Sequence of chain 2.A:
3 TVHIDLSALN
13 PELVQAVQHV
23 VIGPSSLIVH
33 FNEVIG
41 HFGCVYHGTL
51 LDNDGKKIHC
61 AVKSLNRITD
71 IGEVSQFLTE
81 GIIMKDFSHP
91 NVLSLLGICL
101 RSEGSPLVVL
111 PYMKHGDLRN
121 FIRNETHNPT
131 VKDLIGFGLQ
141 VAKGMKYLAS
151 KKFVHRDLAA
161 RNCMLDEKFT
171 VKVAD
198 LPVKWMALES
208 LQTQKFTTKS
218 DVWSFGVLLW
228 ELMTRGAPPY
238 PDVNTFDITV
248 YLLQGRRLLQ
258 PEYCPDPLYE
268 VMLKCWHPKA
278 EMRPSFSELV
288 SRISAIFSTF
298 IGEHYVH

Binding-site contacts:
Ligand atom C12 contacts residue LEU110 of chain 2.A at 3.1 Å (hydrophobic).
Ligand atom C11 contacts residue LEU110 of chain 2.A at 3.5 Å (hydrophobic).
Ligand atom C8 contacts residue ALA61 of chain 2.A at 3.6 Å (hydrophobic).
Ligand atom C16 contacts residue MET113 of chain 2.A at 3.5 Å (hydrophobic).
Ligand atom C22 contacts residue ASP175 of chain 2.A at 3.0 Å.
Ligand atom C26 contacts residue LEU65 of chain 2.A at 3.8 Å (hydrophobic).
Ligand atom N2 contacts residue ASP175 of chain 2.A at 3.3 Å (salt-bridge).
Ligand atom N3 contacts residue MET84 of chain 2.A at 3.4 Å (h-bond).
Ligand atom F1 contacts residue LYS63 of chain 2.A at 3.8 Å.
Ligand atom C21 contacts residue MET84 of chain 2.A at 3.6 Å (hydrophobic).
Ligand atom C23 contacts residue MET84 of chain 2.A at 3.8 Å (hydrophobic).
Ligand atom C7 contacts residue MET113 of chain 2.A at 3.6 Å (hydrophobic).
Ligand atom C28 contacts residue MET84 of chain 2.A at 3.5 Å (hydrophobic).
Ligand atom C9 contacts residue MET164 of chain 2.A at 3.6 Å (hydrophobic).
Ligand atom C26 contacts residue GLU80 of chain 2.A at 3.3 Å.
Ligand atom F1 contacts residue VAL45 of chain 2.A at 3.2 Å.
Ligand atom C6 contacts residue MET164 of chain 2.A at 3.6 Å (hydrophobic).
Ligand atom O5 contacts residue ALA174 of chain 2.A at 3.5 Å.
Ligand atom N1 contacts residue MET113 of chain 2.A at 3.0 Å (h-bond).
Ligand atom C2 contacts residue ILE37 of chain 2.A at 3.4 Å (hydrophobic).
Ligand atom O2 contacts residue GLY116 of chain 2.A at 3.8 Å.
Ligand atom C21 contacts residue ASP175 of chain 2.A at 3.4 Å.
Ligand atom C26 contacts residue PHE77 of chain 2.A at 3.8 Å (hydrophobic).
Ligand atom O5 contacts residue ASP175 of chain 2.A at 2.8 Å (salt-bridge).
Ligand atom C6 contacts residue ILE37 of chain 2.A at 3.7 Å (hydrophobic).
Ligand atom C4 contacts residue MET164 of chain 2.A at 3.7 Å (hydrophobic).
Ligand atom C1 contacts residue ILE37 of chain 2.A at 3.3 Å (hydrophobic).
Ligand atom C13 contacts residue ASP175 of chain 2.A at 3.7 Å.
Ligand atom C7 contacts residue ALA61 of chain 2.A at 3.5 Å (hydrophobic).
Ligand atom C13 contacts residue LEU110 of chain 2.A at 3.6 Å (hydrophobic).
Ligand atom C7 contacts residue PRO111 of chain 2.A at 3.2 Å (hydrophobic).
Ligand atom C16 contacts residue TYR112 of chain 2.A at 3.4 Å (hydrophobic).
Ligand atom C5 contacts residue MET164 of chain 2.A at 3.4 Å (hydrophobic).
Ligand atom C3 contacts residue MET113 of chain 2.A at 3.4 Å (hydrophobic).
Ligand atom O3 contacts residue VAL108 of chain 2.A at 3.8 Å.
Ligand atom C25 contacts residue PHE77 of chain 2.A at 3.5 Å (hydrophobic).
Ligand atom C17 contacts residue ASP175 of chain 2.A at 3.6 Å.
Ligand atom C14 contacts residue LEU93 of chain 2.A at 3.6 Å (hydrophobic).
Ligand atom C18 contacts residue MET84 of chain 2.A at 3.5 Å (hydrophobic).
Ligand atom O2 contacts residue ILE37 of chain 2.A at 3.8 Å.

The small molecule below binds the protein below.
Small molecule (SMILES): COc1ccc2c(Oc3ccc(NC(=O)c4c(C)n(CC(C)(C)O)n(-c5ccccc5)c4=O)cc3F)ccnc2c1